This small molecule binds to this protein.
Small molecule (SMILES): CC(=O)N[C@@H]1[C@@H](O)[C@H](O)[C@@H](CO)O[C@H]1O

Sequence of chain 1.A:
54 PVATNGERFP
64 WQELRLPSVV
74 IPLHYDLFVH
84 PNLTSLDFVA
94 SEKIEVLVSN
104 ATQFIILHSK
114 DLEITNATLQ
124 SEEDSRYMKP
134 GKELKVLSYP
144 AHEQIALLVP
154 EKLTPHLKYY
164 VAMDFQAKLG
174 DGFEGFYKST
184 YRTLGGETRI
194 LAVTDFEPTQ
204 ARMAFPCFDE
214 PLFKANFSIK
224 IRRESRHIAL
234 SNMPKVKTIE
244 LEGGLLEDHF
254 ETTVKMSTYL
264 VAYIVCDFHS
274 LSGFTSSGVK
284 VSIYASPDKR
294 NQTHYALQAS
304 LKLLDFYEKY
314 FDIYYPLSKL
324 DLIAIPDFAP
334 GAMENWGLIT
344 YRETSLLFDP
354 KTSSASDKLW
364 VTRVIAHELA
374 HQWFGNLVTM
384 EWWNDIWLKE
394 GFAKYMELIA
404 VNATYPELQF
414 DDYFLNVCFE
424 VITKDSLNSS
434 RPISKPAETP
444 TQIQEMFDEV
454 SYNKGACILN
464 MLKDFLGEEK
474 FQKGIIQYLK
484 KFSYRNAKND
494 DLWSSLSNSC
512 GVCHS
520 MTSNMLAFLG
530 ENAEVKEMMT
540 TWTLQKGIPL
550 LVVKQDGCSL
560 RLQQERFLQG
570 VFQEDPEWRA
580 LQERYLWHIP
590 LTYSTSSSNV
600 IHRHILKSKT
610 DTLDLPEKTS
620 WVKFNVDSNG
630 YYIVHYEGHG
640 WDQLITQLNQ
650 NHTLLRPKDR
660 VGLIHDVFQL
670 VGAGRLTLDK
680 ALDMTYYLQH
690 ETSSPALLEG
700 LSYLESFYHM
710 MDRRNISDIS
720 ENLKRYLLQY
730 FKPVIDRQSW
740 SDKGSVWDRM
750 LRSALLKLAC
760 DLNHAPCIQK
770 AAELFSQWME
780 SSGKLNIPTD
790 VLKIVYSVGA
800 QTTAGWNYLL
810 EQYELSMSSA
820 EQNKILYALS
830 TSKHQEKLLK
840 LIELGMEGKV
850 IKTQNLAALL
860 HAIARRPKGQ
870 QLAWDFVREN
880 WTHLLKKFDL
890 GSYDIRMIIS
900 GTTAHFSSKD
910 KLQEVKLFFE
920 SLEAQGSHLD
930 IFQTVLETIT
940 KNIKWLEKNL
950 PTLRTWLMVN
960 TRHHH

Binding-site contacts:
Ligand atom O6 contacts residue ASN714 of chain 1.A at 3.4 Å (h-bond).
Ligand atom C3 contacts residue ASN714 of chain 1.A at 3.9 Å.
Ligand atom C7 contacts residue ASN714 of chain 1.A at 3.4 Å.
Ligand atom C6 contacts residue ASN714 of chain 1.A at 4.2 Å.
Ligand atom O7 contacts residue ASN714 of chain 1.A at 3.4 Å (h-bond).
Ligand atom C1 contacts residue ASN714 of chain 1.A at 1.4 Å.
Ligand atom O5 contacts residue ASN714 of chain 1.A at 2.4 Å (h-bond).
Ligand atom C2 contacts residue ASN714 of chain 1.A at 2.5 Å.
Ligand atom C4 contacts residue ASN714 of chain 1.A at 4.3 Å.
Ligand atom C5 contacts residue ASN714 of chain 1.A at 3.6 Å.
Ligand atom N2 contacts residue ASN714 of chain 1.A at 3.0 Å (h-bond).